Binding-site contacts:
Ligand atom O2 contacts residue LYS30 of chain 2.A at 2.7 Å (salt-bridge).
Ligand atom C5 contacts residue LEU32 of chain 4.A at 3.9 Å (hydrophobic).
Ligand atom C5' contacts residue FQ71 of chain 4.B at 0.3 Å.
Ligand atom C4 contacts residue ALA123 of chain 2.A at 3.3 Å (hydrophobic).
Ligand atom O3 contacts residue LYS30 of chain 2.A at 3.8 Å.
Ligand atom C4 contacts residue VAL136 of chain 2.A at 3.8 Å (hydrophobic).
Ligand atom C1' contacts residue FQ71 of chain 4.B at 0.3 Å.
Ligand atom C3 contacts residue FQ71 of chain 4.B at 2.1 Å.
Ligand atom CL5' contacts residue THR134 of chain 4.A at 3.9 Å.
Ligand atom C5 contacts residue FQ71 of chain 4.B at 2.1 Å.
Ligand atom C6 contacts residue LYS30 of chain 4.A at 3.4 Å.
Ligand atom C3' contacts residue FQ71 of chain 4.B at 0.3 Å.
Ligand atom CL3' contacts residue FQ71 of chain 4.B at 0.7 Å.
Ligand atom C2 contacts residue FQ71 of chain 4.B at 1.3 Å.
Ligand atom O2 contacts residue LYS30 of chain 4.A at 3.0 Å (salt-bridge).
Ligand atom O2 contacts residue FQ71 of chain 4.B at 0.9 Å (h-bond).
Ligand atom C4 contacts residue LEU32 of chain 4.A at 3.1 Å (hydrophobic).
Ligand atom C2' contacts residue FQ71 of chain 4.B at 0.3 Å.
Ligand atom C6 contacts residue FQ71 of chain 4.B at 1.3 Å.
Ligand atom CL3' contacts residue LEU125 of chain 4.A at 3.9 Å.
Ligand atom O3 contacts residue FQ71 of chain 4.B at 0.4 Å.
Ligand atom CL3' contacts residue THR133 of chain 2.A at 3.9 Å.
Ligand atom C1A contacts residue FQ71 of chain 4.B at 0.7 Å.
Ligand atom C6' contacts residue FQ71 of chain 4.B at 0.3 Å.
Ligand atom C3 contacts residue LEU32 of chain 4.A at 3.0 Å (hydrophobic).
Ligand atom C1 contacts residue FQ71 of chain 4.B at 0.4 Å.
Ligand atom CL5' contacts residue SER132 of chain 4.A at 3.3 Å.
Ligand atom C4 contacts residue FQ71 of chain 4.B at 2.4 Å.
Ligand atom CL3' contacts residue SER132 of chain 2.A at 3.2 Å.
Ligand atom C3 contacts residue ALA123 of chain 2.A at 3.2 Å (hydrophobic).
Ligand atom C1A contacts residue LYS30 of chain 4.A at 3.7 Å.
Ligand atom CL5' contacts residue LEU125 of chain 4.A at 3.8 Å.
Ligand atom C4' contacts residue FQ71 of chain 4.B at 0.2 Å.
Ligand atom CL5' contacts residue FQ71 of chain 4.B at 0.7 Å.
Ligand atom C1 contacts residue LYS30 of chain 2.A at 3.9 Å.
Ligand atom C2 contacts residue LEU32 of chain 4.A at 3.8 Å (hydrophobic).
Ligand atom C4' contacts residue LEU125 of chain 4.A at 3.8 Å (hydrophobic).
Ligand atom C1A contacts residue LYS30 of chain 2.A at 3.5 Å.
Ligand atom N2 contacts residue FQ71 of chain 4.B at 0.5 Å (h-bond).
Ligand atom CL5' contacts residue ALA123 of chain 4.A at 3.7 Å.

A small-molecule ligand and the protein it binds are described below.
Small molecule (SMILES): O=C(O)c1ccccc1Nc1cc(Cl)cc(Cl)c1

Sequence of chain 2.A:
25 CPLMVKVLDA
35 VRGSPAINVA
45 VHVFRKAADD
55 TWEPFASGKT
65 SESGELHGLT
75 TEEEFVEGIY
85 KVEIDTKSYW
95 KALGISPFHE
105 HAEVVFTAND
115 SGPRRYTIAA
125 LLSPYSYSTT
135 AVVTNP

Sequence of chain 4.A:
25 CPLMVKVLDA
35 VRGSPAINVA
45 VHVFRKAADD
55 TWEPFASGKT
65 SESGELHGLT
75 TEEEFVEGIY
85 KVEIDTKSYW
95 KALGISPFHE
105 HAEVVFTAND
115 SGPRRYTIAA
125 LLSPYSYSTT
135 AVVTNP